Sequence of chain 1.A:
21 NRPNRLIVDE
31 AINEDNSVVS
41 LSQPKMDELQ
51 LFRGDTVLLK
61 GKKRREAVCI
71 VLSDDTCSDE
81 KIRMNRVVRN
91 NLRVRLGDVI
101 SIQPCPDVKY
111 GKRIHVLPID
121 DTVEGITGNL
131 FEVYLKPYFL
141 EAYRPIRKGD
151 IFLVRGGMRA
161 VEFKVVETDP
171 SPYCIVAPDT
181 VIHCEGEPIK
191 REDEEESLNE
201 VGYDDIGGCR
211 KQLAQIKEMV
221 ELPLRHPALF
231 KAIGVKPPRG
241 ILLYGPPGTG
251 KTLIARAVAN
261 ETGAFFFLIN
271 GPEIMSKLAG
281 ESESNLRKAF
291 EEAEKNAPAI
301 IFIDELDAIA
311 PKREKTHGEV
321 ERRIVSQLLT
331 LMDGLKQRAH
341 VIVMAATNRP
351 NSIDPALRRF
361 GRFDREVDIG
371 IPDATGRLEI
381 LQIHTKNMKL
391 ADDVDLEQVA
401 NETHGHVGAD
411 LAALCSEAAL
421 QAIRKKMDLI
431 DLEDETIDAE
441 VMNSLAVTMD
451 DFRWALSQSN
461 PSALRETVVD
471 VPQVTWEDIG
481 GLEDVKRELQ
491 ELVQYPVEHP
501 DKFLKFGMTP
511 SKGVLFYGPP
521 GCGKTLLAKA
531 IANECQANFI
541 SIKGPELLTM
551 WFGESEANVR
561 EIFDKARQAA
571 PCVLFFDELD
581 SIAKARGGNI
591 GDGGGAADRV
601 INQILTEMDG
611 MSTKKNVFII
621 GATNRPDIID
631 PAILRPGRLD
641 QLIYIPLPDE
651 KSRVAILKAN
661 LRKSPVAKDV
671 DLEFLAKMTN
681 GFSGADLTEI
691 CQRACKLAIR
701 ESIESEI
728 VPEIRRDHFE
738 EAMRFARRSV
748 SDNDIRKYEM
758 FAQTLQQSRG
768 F

Binding-site contacts:
Ligand atom N1 contacts residue ASP205 of chain 1.B at 3.7 Å.
Ligand atom N1 contacts residue ILE206 of chain 1.B at 3.8 Å.
Ligand atom C1' contacts residue HIS384 of chain 1.B at 3.6 Å.
Ligand atom O4' contacts residue ALA409 of chain 1.B at 3.4 Å.
Ligand atom O2B contacts residue LYS251 of chain 1.B at 2.6 Å (salt-bridge).
Ligand atom C8 contacts residue GLY250 of chain 1.B at 3.8 Å.
Ligand atom O3B contacts residue LYS251 of chain 1.B at 3.5 Å (salt-bridge).
Ligand atom S1G contacts residue ASN348 of chain 1.B at 2.7 Å (h-bond).
Ligand atom N3 contacts residue HIS384 of chain 1.B at 3.2 Å (h-bond).
Ligand atom O2A contacts residue THR252 of chain 1.B at 3.4 Å (h-bond).
Ligand atom N7 contacts residue GLY248 of chain 1.B at 3.6 Å.
Ligand atom N7 contacts residue GLY408 of chain 1.B at 3.5 Å.
Ligand atom O3A contacts residue GLY248 of chain 1.B at 3.6 Å.
Ligand atom O2G contacts residue PRO247 of chain 1.B at 3.7 Å.
Ligand atom N7 contacts residue GLY250 of chain 1.B at 3.4 Å (h-bond).
Ligand atom O2B contacts residue THR252 of chain 1.B at 3.7 Å.
Ligand atom O2B contacts residue GLY250 of chain 1.B at 2.8 Å (h-bond).
Ligand atom O3G contacts residue MG1 of chain 1.M at 2.9 Å.
Ligand atom C2 contacts residue ASP205 of chain 1.B at 3.3 Å.
Ligand atom N6 contacts residue GLY207 of chain 1.B at 3.0 Å (h-bond).
Ligand atom O2' contacts residue HIS384 of chain 1.B at 3.5 Å.
Ligand atom O1B contacts residue MG1 of chain 1.M at 2.6 Å.
Ligand atom C4 contacts residue LEU253 of chain 1.B at 3.7 Å (hydrophobic).
Ligand atom O2A contacts residue GLY250 of chain 1.B at 3.1 Å.
Ligand atom N7 contacts residue THR249 of chain 1.B at 3.4 Å.
Ligand atom O2B contacts residue THR249 of chain 1.B at 3.6 Å (h-bond).
Ligand atom C8 contacts residue ALA409 of chain 1.B at 3.5 Å (hydrophobic).
Ligand atom N3 contacts residue LEU253 of chain 1.B at 3.6 Å.
Ligand atom O3B contacts residue GLY248 of chain 1.B at 2.9 Å (h-bond).
Ligand atom N9 contacts residue GLY408 of chain 1.B at 3.7 Å.
Ligand atom C8 contacts residue GLY408 of chain 1.B at 3.5 Å.
Ligand atom O2A contacts residue LYS251 of chain 1.B at 3.5 Å (salt-bridge).
Ligand atom N1 contacts residue GLY207 of chain 1.B at 3.2 Å (h-bond).
Ligand atom O1B contacts residue THR252 of chain 1.B at 2.7 Å (h-bond).
Ligand atom N6 contacts residue ILE380 of chain 1.B at 3.8 Å.
Ligand atom PG contacts residue GLY248 of chain 1.B at 3.7 Å.
Ligand atom O2A contacts residue LEU253 of chain 1.B at 3.4 Å (h-bond).
Ligand atom C2 contacts residue LEU253 of chain 1.B at 3.7 Å (hydrophobic).
Ligand atom O2G contacts residue GLY248 of chain 1.B at 3.4 Å (h-bond).
Ligand atom C8 contacts residue GLY248 of chain 1.B at 3.4 Å.

A small-molecule ligand and the protein it binds are described below.
Small molecule (SMILES): Nc1ncnc2c1ncn2[C@@H]1O[C@H](COP(=O)(O)OP(=O)(O)OP(O)(O)=S)[C@@H](O)[C@H]1O

Sequence of chain 1.B:
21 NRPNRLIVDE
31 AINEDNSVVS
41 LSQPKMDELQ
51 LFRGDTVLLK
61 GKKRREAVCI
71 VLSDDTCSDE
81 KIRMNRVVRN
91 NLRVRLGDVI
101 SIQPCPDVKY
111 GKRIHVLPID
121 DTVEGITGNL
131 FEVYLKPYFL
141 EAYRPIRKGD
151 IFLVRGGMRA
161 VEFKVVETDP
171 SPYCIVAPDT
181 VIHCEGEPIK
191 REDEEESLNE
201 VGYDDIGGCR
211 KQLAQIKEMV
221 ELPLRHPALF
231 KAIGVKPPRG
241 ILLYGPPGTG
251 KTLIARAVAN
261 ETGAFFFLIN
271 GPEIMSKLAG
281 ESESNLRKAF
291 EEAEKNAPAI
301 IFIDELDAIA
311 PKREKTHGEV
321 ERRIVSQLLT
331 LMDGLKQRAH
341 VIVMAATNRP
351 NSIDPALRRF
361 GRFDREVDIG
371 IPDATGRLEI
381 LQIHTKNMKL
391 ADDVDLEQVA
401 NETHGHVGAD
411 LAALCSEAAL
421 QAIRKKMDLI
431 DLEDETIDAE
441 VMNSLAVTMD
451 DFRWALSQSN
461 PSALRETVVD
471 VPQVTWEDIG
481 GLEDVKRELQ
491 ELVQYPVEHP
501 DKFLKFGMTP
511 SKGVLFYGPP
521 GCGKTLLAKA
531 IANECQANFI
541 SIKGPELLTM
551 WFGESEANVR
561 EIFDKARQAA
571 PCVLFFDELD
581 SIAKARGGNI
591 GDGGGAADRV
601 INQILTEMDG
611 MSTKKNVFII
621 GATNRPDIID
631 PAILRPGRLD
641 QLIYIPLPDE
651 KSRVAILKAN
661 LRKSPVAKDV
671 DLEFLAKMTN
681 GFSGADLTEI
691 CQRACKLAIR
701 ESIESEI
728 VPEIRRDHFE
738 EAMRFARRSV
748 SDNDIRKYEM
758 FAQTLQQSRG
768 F